Sequence of chain 16.A:
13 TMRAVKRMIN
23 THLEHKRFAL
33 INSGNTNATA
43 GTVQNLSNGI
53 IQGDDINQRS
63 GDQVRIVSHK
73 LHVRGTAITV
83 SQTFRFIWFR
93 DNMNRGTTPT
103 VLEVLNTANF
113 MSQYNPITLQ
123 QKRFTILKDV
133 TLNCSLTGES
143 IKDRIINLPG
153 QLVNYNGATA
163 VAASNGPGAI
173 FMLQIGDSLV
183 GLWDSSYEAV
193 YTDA

This protein binds this small molecule.
Small molecule (SMILES): O=c1ccn([C@@H]2O[C@H](CO[P](=O)(O)O[C@H]3[C@@H](O)[C@H](n4ccc(=O)[nH]c4=O)O[C@@H]3CO[P](=O)(O)O[C@H]3[C@@H](O)[C@H](n4ccc(=O)[nH]c4=O)O[C@@H]3CO[P](=O)(O)O[C@H]3[C@@H](O)[C@H](n4ccc(=O)[nH]c4=O)O[C@@H]3COP(=O)=O)[C@@H](O)[C@H]2O)c(=O)[nH]1

Binding-site contacts:
Ligand atom C2 contacts residue A2 of chain 16.B at 3.9 Å.
Ligand atom N3 contacts residue A1 of chain 16.B at 2.7 Å (h-bond).
Ligand atom N3 contacts residue A3 of chain 16.B at 2.8 Å (h-bond).
Ligand atom C4 contacts residue A1 of chain 16.B at 3.4 Å.
Ligand atom O2 contacts residue A3 of chain 16.B at 3.2 Å.
Ligand atom C4' contacts residue ARG15 of chain 16.A at 3.3 Å.
Ligand atom OP2 contacts residue ARG19 of chain 16.A at 2.1 Å (salt-bridge).
Ligand atom C4 contacts residue A3 of chain 16.B at 3.6 Å.
Ligand atom OP2 contacts residue ARG15 of chain 16.A at 2.5 Å.
Ligand atom C5' contacts residue ARG15 of chain 16.A at 2.5 Å.
Ligand atom C2 contacts residue A3 of chain 16.B at 3.5 Å.
Ligand atom N1 contacts residue A3 of chain 16.B at 4.3 Å.
Ligand atom O2 contacts residue A2 of chain 16.B at 3.7 Å.
Ligand atom O3' contacts residue ARG19 of chain 16.A at 3.6 Å (salt-bridge).
Ligand atom O4 contacts residue A1 of chain 16.B at 3.0 Å (h-bond).
Ligand atom OP1 contacts residue LYS18 of chain 16.A at 3.7 Å.
Ligand atom C2' contacts residue ARG19 of chain 16.A at 3.6 Å.
Ligand atom C2 contacts residue A1 of chain 16.B at 3.1 Å.
Ligand atom C1' contacts residue ARG19 of chain 16.A at 4.3 Å.
Ligand atom C4' contacts residue ARG19 of chain 16.A at 3.7 Å.
Ligand atom P contacts residue ARG19 of chain 16.A at 2.8 Å.
Ligand atom O4' contacts residue ARG19 of chain 16.A at 3.9 Å.
Ligand atom C3' contacts residue ARG15 of chain 16.A at 3.8 Å.
Ligand atom C3' contacts residue ARG19 of chain 16.A at 3.4 Å.
Ligand atom C5' contacts residue ARG19 of chain 16.A at 3.2 Å.
Ligand atom O3' contacts residue ARG15 of chain 16.A at 3.1 Å (salt-bridge).
Ligand atom C5 contacts residue ARG19 of chain 16.A at 2.9 Å.
Ligand atom P contacts residue ARG15 of chain 16.A at 3.1 Å.
Ligand atom OP2 contacts residue ALA16 of chain 16.A at 4.1 Å.
Ligand atom OP1 contacts residue MET14 of chain 16.A at 3.8 Å.
Ligand atom N3 contacts residue A2 of chain 16.B at 3.7 Å.
Ligand atom O4 contacts residue A3 of chain 16.B at 2.8 Å (h-bond).
Ligand atom O5' contacts residue ARG15 of chain 16.A at 3.6 Å.
Ligand atom OP1 contacts residue ARG15 of chain 16.A at 2.5 Å.
Ligand atom O5' contacts residue ARG19 of chain 16.A at 2.1 Å (salt-bridge).
Ligand atom O2 contacts residue A1 of chain 16.B at 2.7 Å (h-bond).
Ligand atom N1 contacts residue ARG19 of chain 16.A at 3.9 Å.
Ligand atom C6 contacts residue ARG19 of chain 16.A at 2.7 Å.
Ligand atom C4 contacts residue ARG19 of chain 16.A at 3.9 Å.
Ligand atom OP1 contacts residue ARG19 of chain 16.A at 4.1 Å.